The small molecule below binds the protein below.
Small molecule (SMILES): CC(=O)N[C@@H]1[C@@H](O)[C@H](O)[C@@H](CO)O[C@H]1O

Binding-site contacts:
Ligand atom C4 contacts residue ASN72 of chain 22.G at 4.3 Å.
Ligand atom C8 contacts residue GLN81 of chain 22.G at 3.2 Å.
Ligand atom O7 contacts residue GLN81 of chain 22.G at 3.9 Å.
Ligand atom C1 contacts residue ASN72 of chain 22.G at 1.5 Å.
Ligand atom C5 contacts residue THR74 of chain 22.G at 3.9 Å.
Ligand atom C1 contacts residue ALA79 of chain 22.G at 4.3 Å (hydrophobic).
Ligand atom O5 contacts residue ASN72 of chain 22.G at 2.4 Å (h-bond).
Ligand atom C7 contacts residue GLN81 of chain 22.G at 3.8 Å.
Ligand atom C7 contacts residue ASN72 of chain 22.G at 3.5 Å.
Ligand atom C5 contacts residue ASN72 of chain 22.G at 3.7 Å.
Ligand atom O5 contacts residue THR74 of chain 22.G at 4.0 Å.
Ligand atom N2 contacts residue ASN72 of chain 22.G at 3.2 Å (h-bond).
Ligand atom C6 contacts residue THR74 of chain 22.G at 3.7 Å.
Ligand atom C2 contacts residue ASN72 of chain 22.G at 2.6 Å.
Ligand atom N2 contacts residue GLN81 of chain 22.G at 4.3 Å.
Ligand atom C3 contacts residue ASN72 of chain 22.G at 4.0 Å.
Ligand atom O7 contacts residue ASN72 of chain 22.G at 3.3 Å (h-bond).

Sequence of chain 22.G:
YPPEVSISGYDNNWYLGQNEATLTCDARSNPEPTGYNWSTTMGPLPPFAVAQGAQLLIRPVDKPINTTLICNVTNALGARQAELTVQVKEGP